This protein binds this small molecule.
Small molecule (SMILES): COCCOc1cc(Cl)cc(-c2cc(-c3ccccc3C#N)cn(-c3cccnc3)c2=O)c1

Sequence of chain 1.A:
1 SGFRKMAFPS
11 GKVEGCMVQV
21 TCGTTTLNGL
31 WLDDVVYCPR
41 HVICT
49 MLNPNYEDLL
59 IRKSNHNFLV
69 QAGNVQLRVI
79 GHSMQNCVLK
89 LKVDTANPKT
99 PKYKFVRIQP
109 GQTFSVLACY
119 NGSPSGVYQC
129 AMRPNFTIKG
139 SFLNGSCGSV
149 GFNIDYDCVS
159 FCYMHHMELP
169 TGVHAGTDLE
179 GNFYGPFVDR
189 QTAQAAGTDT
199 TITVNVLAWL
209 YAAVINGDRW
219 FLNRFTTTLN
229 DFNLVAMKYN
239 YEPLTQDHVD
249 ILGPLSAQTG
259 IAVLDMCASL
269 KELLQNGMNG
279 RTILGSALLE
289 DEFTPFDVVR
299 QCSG

Binding-site contacts:
Ligand atom C3 contacts residue CYS145 of chain 1.A at 3.8 Å (hydrophobic).
Ligand atom O2 contacts residue GLN189 of chain 1.A at 3.4 Å (h-bond).
Ligand atom C4 contacts residue PHE140 of chain 1.A at 3.5 Å (hydrophobic).
Ligand atom C3 contacts residue GLU166 of chain 1.A at 3.6 Å.
Ligand atom C23 contacts residue GLN189 of chain 1.A at 3.8 Å.
Ligand atom O1 contacts residue GLU166 of chain 1.A at 2.8 Å (salt-bridge).
Ligand atom C22 contacts residue GLN189 of chain 1.A at 3.4 Å.
Ligand atom C25 contacts residue ARG188 of chain 1.A at 3.8 Å.
Ligand atom O3 contacts residue GLU166 of chain 1.A at 3.8 Å.
Ligand atom C11 contacts residue GLY143 of chain 1.A at 3.6 Å.
Ligand atom C5 contacts residue ASN142 of chain 1.A at 3.6 Å.
Ligand atom C7 contacts residue CYS145 of chain 1.A at 3.6 Å (hydrophobic).
Ligand atom C23 contacts residue GLU166 of chain 1.A at 3.3 Å.
Ligand atom N2 contacts residue GLU166 of chain 1.A at 3.8 Å.
Ligand atom C26 contacts residue GLN189 of chain 1.A at 3.6 Å.
Ligand atom C5 contacts residue LEU141 of chain 1.A at 3.5 Å (hydrophobic).
Ligand atom C12 contacts residue THR26 of chain 1.A at 3.6 Å.
Ligand atom N3 contacts residue SER144 of chain 1.A at 3.5 Å (h-bond).
Ligand atom N2 contacts residue SER144 of chain 1.A at 3.6 Å (h-bond).
Ligand atom CL1 contacts residue HIS41 of chain 1.A at 3.7 Å.
Ligand atom C25 contacts residue THR190 of chain 1.A at 3.4 Å.
Ligand atom N1 contacts residue CYS145 of chain 1.A at 3.7 Å.
Ligand atom C25 contacts residue GLN192 of chain 1.A at 3.1 Å.
Ligand atom C6 contacts residue ASN142 of chain 1.A at 3.3 Å.
Ligand atom C22 contacts residue MET165 of chain 1.A at 3.8 Å (hydrophobic).
Ligand atom C4 contacts residue SER144 of chain 1.A at 3.7 Å.
Ligand atom N3 contacts residue GLY143 of chain 1.A at 3.1 Å.
Ligand atom C19 contacts residue MET49 of chain 1.A at 3.7 Å (hydrophobic).
Ligand atom C13 contacts residue THR25 of chain 1.A at 3.6 Å.
Ligand atom C11 contacts residue CYS145 of chain 1.A at 3.6 Å (hydrophobic).
Ligand atom O3 contacts residue LEU167 of chain 1.A at 3.4 Å.
Ligand atom C4 contacts residue LEU141 of chain 1.A at 3.6 Å (hydrophobic).
Ligand atom C24 contacts residue GLU166 of chain 1.A at 3.6 Å.
Ligand atom O1 contacts residue MET165 of chain 1.A at 3.1 Å.
Ligand atom N2 contacts residue HIS163 of chain 1.A at 2.9 Å (h-bond).
Ligand atom CL1 contacts residue ASP187 of chain 1.A at 3.4 Å.
Ligand atom C21 contacts residue MET165 of chain 1.A at 3.4 Å (hydrophobic).
Ligand atom N3 contacts residue CYS145 of chain 1.A at 3.2 Å (h-bond).
Ligand atom C4 contacts residue GLU166 of chain 1.A at 3.7 Å.
Ligand atom C3 contacts residue HIS163 of chain 1.A at 3.4 Å.